Sequence of chain 3.A:
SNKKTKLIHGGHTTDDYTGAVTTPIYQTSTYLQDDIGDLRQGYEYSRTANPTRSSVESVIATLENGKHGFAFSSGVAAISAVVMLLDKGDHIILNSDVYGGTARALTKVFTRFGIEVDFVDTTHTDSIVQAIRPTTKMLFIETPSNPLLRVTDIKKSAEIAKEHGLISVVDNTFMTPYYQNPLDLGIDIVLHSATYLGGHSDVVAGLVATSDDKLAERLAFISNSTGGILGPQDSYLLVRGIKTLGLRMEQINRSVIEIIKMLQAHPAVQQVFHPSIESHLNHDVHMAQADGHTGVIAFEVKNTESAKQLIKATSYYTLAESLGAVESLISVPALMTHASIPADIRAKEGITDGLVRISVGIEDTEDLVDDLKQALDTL

Binding-site contacts:
Ligand atom C6 contacts residue SER1 of chain 3.A at 4.0 Å.
Ligand atom N2 contacts residue ASN65 of chain 3.A at 4.0 Å.
Ligand atom C11 contacts residue LYS6 of chain 3.A at 3.8 Å.
Ligand atom BR contacts residue SER1 of chain 3.A at 3.3 Å.
Ligand atom C8 contacts residue LYS6 of chain 3.A at 4.0 Å.
Ligand atom C7 contacts residue SER1 of chain 3.A at 3.6 Å.
Ligand atom C5 contacts residue LYS6 of chain 3.A at 4.2 Å.
Ligand atom N2 contacts residue LYS6 of chain 3.A at 3.1 Å (salt-bridge).
Ligand atom C5 contacts residue GLY10 of chain 3.A at 3.9 Å.
Ligand atom C10 contacts residue SER1 of chain 3.A at 3.8 Å.
Ligand atom BR contacts residue TYR317 of chain 2.A at 4.3 Å.
Ligand atom O1 contacts residue LYS6 of chain 3.A at 3.7 Å.
Ligand atom C9 contacts residue LYS6 of chain 3.A at 4.0 Å.
Ligand atom C2 contacts residue ASN65 of chain 3.A at 4.2 Å.
Ligand atom N1 contacts residue LYS6 of chain 3.A at 4.1 Å.
Ligand atom C2 contacts residue LYS6 of chain 3.A at 3.9 Å.
Ligand atom C7 contacts residue LYS6 of chain 3.A at 3.9 Å.
Ligand atom C4 contacts residue GLY10 of chain 3.A at 4.3 Å.
Ligand atom C6 contacts residue LYS6 of chain 3.A at 4.0 Å.
Ligand atom C4 contacts residue LYS6 of chain 3.A at 4.3 Å.
Ligand atom C4 contacts residue THR62 of chain 3.A at 4.1 Å.
Ligand atom C9 contacts residue THR62 of chain 3.A at 4.5 Å.
Ligand atom C11 contacts residue SER1 of chain 3.A at 3.6 Å.
Ligand atom O1 contacts residue SER1 of chain 3.A at 2.7 Å (h-bond).
Ligand atom BR contacts residue THR5 of chain 3.A at 4.1 Å.
Ligand atom BR contacts residue LYS6 of chain 3.A at 3.7 Å.
Ligand atom C3 contacts residue LYS6 of chain 3.A at 3.9 Å.
Ligand atom BR contacts residue HIS9 of chain 3.A at 4.4 Å.

Sequence of chain 2.A:
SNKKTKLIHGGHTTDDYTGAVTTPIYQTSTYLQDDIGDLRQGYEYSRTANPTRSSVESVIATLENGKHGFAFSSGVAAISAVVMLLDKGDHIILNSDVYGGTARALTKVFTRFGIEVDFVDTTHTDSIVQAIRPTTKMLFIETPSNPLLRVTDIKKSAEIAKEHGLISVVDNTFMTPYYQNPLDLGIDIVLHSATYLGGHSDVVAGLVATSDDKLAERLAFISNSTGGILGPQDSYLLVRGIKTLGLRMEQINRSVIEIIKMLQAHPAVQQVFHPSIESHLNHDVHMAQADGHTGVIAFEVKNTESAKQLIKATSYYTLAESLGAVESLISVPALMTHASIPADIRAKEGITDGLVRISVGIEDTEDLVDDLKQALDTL

This small molecule binds to this protein.
Small molecule (SMILES): O=C(O)CNC(=O)Cn1ccc2ccc(Br)cc21